Sequence of chain 2.A:
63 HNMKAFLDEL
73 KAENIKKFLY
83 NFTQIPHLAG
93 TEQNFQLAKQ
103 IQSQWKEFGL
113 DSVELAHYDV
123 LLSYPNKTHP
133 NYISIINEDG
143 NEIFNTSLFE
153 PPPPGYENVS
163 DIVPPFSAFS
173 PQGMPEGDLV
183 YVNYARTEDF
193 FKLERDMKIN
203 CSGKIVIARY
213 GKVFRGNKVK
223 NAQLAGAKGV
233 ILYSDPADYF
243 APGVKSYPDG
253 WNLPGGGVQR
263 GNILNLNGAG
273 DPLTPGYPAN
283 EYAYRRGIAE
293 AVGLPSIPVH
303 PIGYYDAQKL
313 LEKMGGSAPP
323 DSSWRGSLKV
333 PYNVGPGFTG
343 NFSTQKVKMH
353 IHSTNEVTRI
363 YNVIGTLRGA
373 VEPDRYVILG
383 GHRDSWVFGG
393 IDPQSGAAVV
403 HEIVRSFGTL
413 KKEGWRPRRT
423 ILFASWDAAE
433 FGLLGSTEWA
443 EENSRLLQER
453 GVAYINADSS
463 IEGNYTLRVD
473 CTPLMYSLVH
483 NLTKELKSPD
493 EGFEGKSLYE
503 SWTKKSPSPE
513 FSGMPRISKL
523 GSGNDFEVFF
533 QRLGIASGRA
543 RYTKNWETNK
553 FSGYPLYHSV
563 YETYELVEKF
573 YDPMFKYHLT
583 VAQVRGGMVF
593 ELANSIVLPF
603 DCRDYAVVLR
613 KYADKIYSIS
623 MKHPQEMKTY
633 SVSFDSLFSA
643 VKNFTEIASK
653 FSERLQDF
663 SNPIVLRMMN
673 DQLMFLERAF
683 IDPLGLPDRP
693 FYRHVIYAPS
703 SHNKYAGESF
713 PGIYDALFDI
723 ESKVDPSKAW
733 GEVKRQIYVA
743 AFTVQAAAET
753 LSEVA

This protein binds this small molecule.
Small molecule (SMILES): CC(=O)N[C@H]1[C@H](O[C@H]2[C@H](O)[C@@H](NC(C)=O)CO[C@@H]2CO)O[C@H](CO)[C@@H](O[C@@H]2O[C@H](CO)[C@@H](O)[C@H](O[C@H]3O[C@H](CO)[C@@H](O)[C@H](O)[C@@H]3O)[C@@H]2O)[C@@H]1O

Binding-site contacts:
Ligand atom C5 contacts residue HIS119 of chain 1.A at 4.0 Å.
Ligand atom C8 contacts residue ALA642 of chain 2.A at 3.7 Å (hydrophobic).
Ligand atom C4 contacts residue ARG361 of chain 1.A at 3.5 Å.
Ligand atom C1 contacts residue GLN747 of chain 2.A at 3.9 Å.
Ligand atom O3 contacts residue ARG361 of chain 1.A at 3.0 Å (salt-bridge).
Ligand atom O3 contacts residue GLU283 of chain 1.A at 3.7 Å.
Ligand atom C4 contacts residue GLU283 of chain 1.A at 3.6 Å.
Ligand atom O7 contacts residue GLN747 of chain 2.A at 3.3 Å.
Ligand atom C3 contacts residue GLU283 of chain 1.A at 3.9 Å.
Ligand atom O2 contacts residue GLU283 of chain 1.A at 2.9 Å (salt-bridge).
Ligand atom O5 contacts residue HIS119 of chain 1.A at 3.5 Å.
Ligand atom C1 contacts residue ARG361 of chain 1.A at 3.9 Å.
Ligand atom C8 contacts residue SER641 of chain 2.A at 3.9 Å.
Ligand atom O5 contacts residue ASN645 of chain 2.A at 2.3 Å (h-bond).
Ligand atom C3 contacts residue ASN645 of chain 2.A at 3.8 Å.
Ligand atom C5 contacts residue GLU283 of chain 1.A at 3.4 Å.
Ligand atom O2 contacts residue ARG361 of chain 1.A at 3.4 Å (salt-bridge).
Ligand atom N2 contacts residue ASN645 of chain 2.A at 2.9 Å (h-bond).
Ligand atom O4 contacts residue ARG361 of chain 1.A at 3.9 Å.
Ligand atom C1 contacts residue ASN645 of chain 2.A at 1.4 Å.
Ligand atom O4 contacts residue GLU283 of chain 1.A at 2.5 Å (salt-bridge).
Ligand atom C1 contacts residue SER641 of chain 2.A at 3.6 Å.
Ligand atom C3 contacts residue ARG361 of chain 1.A at 3.7 Å.
Ligand atom C2 contacts residue GLU283 of chain 1.A at 3.4 Å.
Ligand atom C2 contacts residue ARG361 of chain 1.A at 3.7 Å.
Ligand atom C8 contacts residue TYR284 of chain 1.A at 3.8 Å (hydrophobic).
Ligand atom C3 contacts residue ARG361 of chain 1.A at 3.7 Å.
Ligand atom C6 contacts residue HIS119 of chain 1.A at 3.8 Å.
Ligand atom C2 contacts residue GLN747 of chain 2.A at 3.8 Å.
Ligand atom C5 contacts residue ASN645 of chain 2.A at 3.6 Å.
Ligand atom N2 contacts residue SER641 of chain 2.A at 2.9 Å (h-bond).
Ligand atom C6 contacts residue GLU283 of chain 1.A at 3.9 Å.
Ligand atom O2 contacts residue HIS119 of chain 1.A at 2.9 Å (h-bond).
Ligand atom C7 contacts residue GLN747 of chain 2.A at 3.4 Å.
Ligand atom N2 contacts residue GLN747 of chain 2.A at 3.6 Å (h-bond).
Ligand atom C7 contacts residue SER641 of chain 2.A at 3.9 Å.
Ligand atom C2 contacts residue SER641 of chain 2.A at 3.7 Å.
Ligand atom C2 contacts residue ASN645 of chain 2.A at 2.4 Å.
Ligand atom C7 contacts residue ASN645 of chain 2.A at 3.8 Å.
Ligand atom C8 contacts residue SER638 of chain 2.A at 3.5 Å.

Sequence of chain 1.A:
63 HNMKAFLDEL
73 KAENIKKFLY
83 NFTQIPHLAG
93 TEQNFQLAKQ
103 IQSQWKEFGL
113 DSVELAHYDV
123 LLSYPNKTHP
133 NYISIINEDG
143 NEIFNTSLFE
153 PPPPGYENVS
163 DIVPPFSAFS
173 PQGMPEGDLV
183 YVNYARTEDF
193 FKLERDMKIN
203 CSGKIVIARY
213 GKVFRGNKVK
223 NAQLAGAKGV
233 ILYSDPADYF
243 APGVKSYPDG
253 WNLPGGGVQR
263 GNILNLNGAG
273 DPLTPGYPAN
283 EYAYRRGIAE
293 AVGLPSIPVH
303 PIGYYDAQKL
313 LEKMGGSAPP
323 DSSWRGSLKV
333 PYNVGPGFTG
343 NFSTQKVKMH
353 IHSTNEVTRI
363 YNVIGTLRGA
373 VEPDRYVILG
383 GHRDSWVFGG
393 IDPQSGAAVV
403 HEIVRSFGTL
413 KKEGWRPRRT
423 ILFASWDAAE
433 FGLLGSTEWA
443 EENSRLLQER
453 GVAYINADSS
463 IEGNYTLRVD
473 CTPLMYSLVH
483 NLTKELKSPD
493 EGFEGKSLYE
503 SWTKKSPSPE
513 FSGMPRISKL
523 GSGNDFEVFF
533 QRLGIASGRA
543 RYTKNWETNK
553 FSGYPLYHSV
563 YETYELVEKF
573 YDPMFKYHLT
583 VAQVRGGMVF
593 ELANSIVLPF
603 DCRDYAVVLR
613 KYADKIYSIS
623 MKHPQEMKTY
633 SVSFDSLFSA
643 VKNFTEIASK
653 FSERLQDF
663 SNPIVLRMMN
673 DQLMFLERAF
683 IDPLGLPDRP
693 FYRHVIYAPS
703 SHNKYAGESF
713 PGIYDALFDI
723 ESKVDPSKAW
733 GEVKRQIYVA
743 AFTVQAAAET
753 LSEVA